A small-molecule ligand and the protein it binds are described below.
Small molecule (SMILES): CSc1ncccc1C(=O)N1CCCC1

Binding-site contacts:
Ligand atom S contacts residue TYR228 of chain 1.B at 3.7 Å.
Ligand atom C5 contacts residue ARG59 of chain 1.B at 4.4 Å.
Ligand atom N1 contacts residue TYR228 of chain 1.B at 4.0 Å.
Ligand atom C10 contacts residue TYR228 of chain 1.B at 3.6 Å (hydrophobic).
Ligand atom N contacts residue GLY226 of chain 1.B at 3.2 Å.
Ligand atom C9 contacts residue TYR228 of chain 1.B at 3.6 Å (hydrophobic).
Ligand atom C contacts residue ASN227 of chain 1.B at 4.1 Å.
Ligand atom C6 contacts residue TYR228 of chain 1.B at 4.1 Å (hydrophobic).
Ligand atom S contacts residue ASN227 of chain 1.B at 4.3 Å.
Ligand atom C4 contacts residue GLY226 of chain 1.B at 4.1 Å.
Ligand atom C8 contacts residue ILE273 of chain 1.B at 4.0 Å (hydrophobic).
Ligand atom C5 contacts residue GLY226 of chain 1.B at 3.6 Å.
Ligand atom C1 contacts residue GLY226 of chain 1.B at 3.4 Å.
Ligand atom S contacts residue ILE273 of chain 1.B at 3.5 Å (h-bond).
Ligand atom C2 contacts residue GLY226 of chain 1.B at 3.9 Å.
Ligand atom C1 contacts residue ILE273 of chain 1.B at 4.3 Å (hydrophobic).
Ligand atom C7 contacts residue ILE273 of chain 1.B at 3.8 Å (hydrophobic).
Ligand atom S contacts residue GLY226 of chain 1.B at 3.9 Å.
Ligand atom C contacts residue ALA222 of chain 1.B at 3.7 Å (hydrophobic).
Ligand atom C8 contacts residue TYR228 of chain 1.B at 4.3 Å (hydrophobic).
Ligand atom C contacts residue SER231 of chain 1.B at 4.5 Å.
Ligand atom C contacts residue ILE273 of chain 1.B at 3.2 Å (hydrophobic).
Ligand atom C contacts residue LEU274 of chain 1.B at 4.1 Å (hydrophobic).
Ligand atom O contacts residue TYR228 of chain 1.B at 3.6 Å.
Ligand atom C3 contacts residue GLY226 of chain 1.B at 4.2 Å.
Ligand atom N contacts residue ILE273 of chain 1.B at 4.3 Å.
Ligand atom C contacts residue GLY226 of chain 1.B at 3.8 Å.

Sequence of chain 1.B:
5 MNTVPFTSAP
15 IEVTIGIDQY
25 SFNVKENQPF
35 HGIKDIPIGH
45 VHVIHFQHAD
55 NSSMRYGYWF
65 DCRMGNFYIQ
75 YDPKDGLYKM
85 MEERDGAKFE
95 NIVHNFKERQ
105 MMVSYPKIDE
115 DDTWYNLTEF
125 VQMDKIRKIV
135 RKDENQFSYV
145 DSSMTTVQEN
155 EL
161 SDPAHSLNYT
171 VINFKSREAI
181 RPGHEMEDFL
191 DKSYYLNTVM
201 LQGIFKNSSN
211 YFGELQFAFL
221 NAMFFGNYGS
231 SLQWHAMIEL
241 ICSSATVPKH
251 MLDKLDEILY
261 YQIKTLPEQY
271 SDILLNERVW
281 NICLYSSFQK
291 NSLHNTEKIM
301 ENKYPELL